Sequence of chain 1.A:
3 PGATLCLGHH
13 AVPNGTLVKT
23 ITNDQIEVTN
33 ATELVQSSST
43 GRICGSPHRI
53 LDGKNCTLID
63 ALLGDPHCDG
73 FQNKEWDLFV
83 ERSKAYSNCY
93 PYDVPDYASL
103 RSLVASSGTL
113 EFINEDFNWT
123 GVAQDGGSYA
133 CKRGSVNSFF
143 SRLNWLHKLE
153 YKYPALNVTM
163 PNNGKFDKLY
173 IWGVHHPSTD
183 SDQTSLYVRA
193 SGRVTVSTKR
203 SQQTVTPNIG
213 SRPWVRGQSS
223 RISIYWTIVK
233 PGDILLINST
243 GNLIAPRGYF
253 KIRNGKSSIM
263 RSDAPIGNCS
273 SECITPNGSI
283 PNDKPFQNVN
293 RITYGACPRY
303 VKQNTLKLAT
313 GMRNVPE

Sequence of chain 1.B:
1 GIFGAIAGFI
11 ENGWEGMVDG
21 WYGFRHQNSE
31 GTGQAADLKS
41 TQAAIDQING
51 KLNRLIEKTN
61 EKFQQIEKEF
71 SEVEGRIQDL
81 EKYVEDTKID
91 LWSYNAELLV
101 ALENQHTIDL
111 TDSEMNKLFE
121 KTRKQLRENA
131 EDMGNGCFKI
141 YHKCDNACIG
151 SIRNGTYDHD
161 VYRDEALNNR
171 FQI

A protein and the small-molecule ligand that binds it are described below.
Small molecule (SMILES): CC(=O)N[C@H]1[C@H](O[C@H]2[C@H](O)[C@@H](NC(C)=O)CO[C@@H]2CO)O[C@H](CO)[C@@H](O)[C@@H]1O

Binding-site contacts:
Ligand atom O6 contacts residue THR312 of chain 1.A at 3.4 Å.
Ligand atom O7 contacts residue NAG1 of chain 1.I at 3.4 Å (h-bond).
Ligand atom C3 contacts residue ASN32 of chain 1.A at 3.6 Å.
Ligand atom C4 contacts residue ASN32 of chain 1.A at 4.2 Å.
Ligand atom O7 contacts residue ASN32 of chain 1.A at 3.9 Å.
Ligand atom C8 contacts residue NAG1 of chain 1.I at 3.4 Å.
Ligand atom O3 contacts residue ASN32 of chain 1.A at 3.6 Å.
Ligand atom C8 contacts residue THR34 of chain 1.A at 3.6 Å.
Ligand atom N2 contacts residue ASN32 of chain 1.A at 3.6 Å (h-bond).
Ligand atom O6 contacts residue LEU52 of chain 1.B at 3.4 Å.
Ligand atom O5 contacts residue THR312 of chain 1.A at 3.3 Å (h-bond).
Ligand atom C1 contacts residue ASN32 of chain 1.A at 1.4 Å.
Ligand atom C5 contacts residue THR312 of chain 1.A at 4.4 Å.
Ligand atom O5 contacts residue ASN32 of chain 1.A at 2.3 Å (h-bond).
Ligand atom C6 contacts residue THR312 of chain 1.A at 4.2 Å.
Ligand atom C7 contacts residue NAG1 of chain 1.I at 3.8 Å.
Ligand atom C1 contacts residue THR312 of chain 1.A at 3.8 Å.
Ligand atom C5 contacts residue ASN32 of chain 1.A at 3.6 Å.
Ligand atom C7 contacts residue ASN32 of chain 1.A at 4.1 Å.
Ligand atom C2 contacts residue ASN32 of chain 1.A at 2.6 Å.
Ligand atom C6 contacts residue LEU52 of chain 1.B at 4.2 Å (hydrophobic).